Sequence of chain 1.A:
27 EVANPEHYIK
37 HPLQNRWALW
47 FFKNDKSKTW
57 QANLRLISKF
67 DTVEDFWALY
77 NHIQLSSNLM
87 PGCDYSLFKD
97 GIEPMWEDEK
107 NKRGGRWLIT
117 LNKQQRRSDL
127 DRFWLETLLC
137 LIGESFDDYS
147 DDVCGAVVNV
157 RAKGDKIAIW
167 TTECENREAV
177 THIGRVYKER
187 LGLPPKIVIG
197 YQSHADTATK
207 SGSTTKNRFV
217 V

The protein below binds the small molecule below.
Small molecule (SMILES): C[n+]1cn([C@@H]2O[C@H](CO[P](=O)(O)O[P](=O)(O)O[P](=O)(O)OC[C@H]3O[C@@H](n4cnc5c(N)ncnc54)[C@H](O)[C@@H]3O)[C@@H](O)[C@H]2O)c2nc(N)[nH]c(=O)c21

Binding-site contacts:
Ligand atom C2C contacts residue THR205 of chain 1.A at 3.7 Å.
Ligand atom C5 contacts residue TRP56 of chain 1.A at 3.6 Å (hydrophobic).
Ligand atom C4C contacts residue ALA204 of chain 1.A at 3.3 Å (hydrophobic).
Ligand atom C2 contacts residue TRP102 of chain 1.A at 3.7 Å (hydrophobic).
Ligand atom N2 contacts residue GLN57 of chain 1.A at 3.1 Å (h-bond).
Ligand atom N1C contacts residue THR205 of chain 1.A at 3.0 Å.
Ligand atom O6 contacts residue GLU103 of chain 1.A at 3.7 Å.
Ligand atom N1 contacts residue GLU103 of chain 1.A at 2.8 Å (salt-bridge).
Ligand atom C6 contacts residue GLU103 of chain 1.A at 3.7 Å.
Ligand atom C2C contacts residue SER207 of chain 1.A at 3.5 Å.
Ligand atom N2 contacts residue GLU103 of chain 1.A at 2.8 Å (salt-bridge).
Ligand atom N1 contacts residue TRP102 of chain 1.A at 3.4 Å.
Ligand atom N3C contacts residue ALA204 of chain 1.A at 3.5 Å (h-bond).
Ligand atom N1 contacts residue TRP56 of chain 1.A at 3.8 Å.
Ligand atom C6C contacts residue THR205 of chain 1.A at 3.5 Å.
Ligand atom O6 contacts residue MET101 of chain 1.A at 3.1 Å.
Ligand atom N3 contacts residue TRP56 of chain 1.A at 3.8 Å.
Ligand atom C4 contacts residue TRP56 of chain 1.A at 3.6 Å (hydrophobic).
Ligand atom O12 contacts residue ARG157 of chain 1.A at 2.8 Å (salt-bridge).
Ligand atom N9 contacts residue TRP56 of chain 1.A at 3.5 Å (h-bond).
Ligand atom C2C contacts residue LYS206 of chain 1.A at 3.3 Å.
Ligand atom C6 contacts residue TRP102 of chain 1.A at 3.5 Å (hydrophobic).
Ligand atom C5C contacts residue ALA204 of chain 1.A at 3.6 Å (hydrophobic).
Ligand atom O6 contacts residue TRP102 of chain 1.A at 2.7 Å (h-bond).
Ligand atom N3 contacts residue TRP102 of chain 1.A at 3.7 Å.
Ligand atom O22 contacts residue ARG157 of chain 1.A at 2.9 Å (salt-bridge).
Ligand atom O21 contacts residue LYS162 of chain 1.A at 2.9 Å (salt-bridge).
Ligand atom C2 contacts residue GLU103 of chain 1.A at 3.7 Å.
Ligand atom O6 contacts residue TRP56 of chain 1.A at 3.7 Å.
Ligand atom C1A contacts residue TRP56 of chain 1.A at 3.5 Å (hydrophobic).
Ligand atom N1C contacts residue SER207 of chain 1.A at 3.2 Å (h-bond).
Ligand atom O4A contacts residue TRP56 of chain 1.A at 3.6 Å.
Ligand atom C4 contacts residue TRP102 of chain 1.A at 3.7 Å (hydrophobic).
Ligand atom O21 contacts residue ARG157 of chain 1.A at 3.4 Å (salt-bridge).
Ligand atom N7 contacts residue TRP56 of chain 1.A at 3.5 Å.
Ligand atom N1C contacts residue LYS206 of chain 1.A at 3.3 Å (salt-bridge).
Ligand atom C8 contacts residue TRP56 of chain 1.A at 3.5 Å (hydrophobic).
Ligand atom O2B contacts residue ALA204 of chain 1.A at 3.7 Å.
Ligand atom C6 contacts residue TRP56 of chain 1.A at 3.6 Å (hydrophobic).
Ligand atom N6C contacts residue THR205 of chain 1.A at 3.2 Å (h-bond).